The protein below binds the small molecule below.
Small molecule (SMILES): O=C(O)CCNc1cc(N2CCc3ccccc3CC2)nc(-c2ccccn2)n1

Binding-site contacts:
Ligand atom C20 contacts residue GOL1 of chain 1.F at 3.5 Å.
Ligand atom N5 contacts residue TYR214 of chain 1.A at 3.7 Å.
Ligand atom C14 contacts residue ALA153 of chain 1.A at 3.6 Å (hydrophobic).
Ligand atom N4 contacts residue GLU227 of chain 1.A at 3.4 Å (salt-bridge).
Ligand atom N4 contacts residue MN1 of chain 1.C at 2.2 Å.
Ligand atom O1 contacts residue TYR214 of chain 1.A at 3.6 Å.
Ligand atom N1 contacts residue MN1 of chain 1.C at 3.4 Å.
Ligand atom N3 contacts residue MN1 of chain 1.C at 2.3 Å.
Ligand atom C15 contacts residue GOL1 of chain 1.F at 3.6 Å.
Ligand atom C20 contacts residue ARG75 of chain 1.A at 3.6 Å.
Ligand atom O1 contacts residue TYR151 of chain 1.A at 2.3 Å (h-bond).
Ligand atom C4 contacts residue MN1 of chain 1.C at 3.2 Å.
Ligand atom O1 contacts residue LYS243 of chain 1.A at 3.4 Å (salt-bridge).
Ligand atom C8 contacts residue MN1 of chain 1.C at 3.1 Å.
Ligand atom C7 contacts residue MN1 of chain 1.C at 3.1 Å.
Ligand atom C1 contacts residue TYR214 of chain 1.A at 3.6 Å (hydrophobic).
Ligand atom C15 contacts residue ARG75 of chain 1.A at 3.7 Å.
Ligand atom C17 contacts residue DMS1 of chain 1.L at 3.6 Å.
Ligand atom C16 contacts residue GOL1 of chain 1.F at 3.7 Å.
Ligand atom O2 contacts residue LYS243 of chain 1.A at 3.2 Å (salt-bridge).
Ligand atom C12 contacts residue MN1 of chain 1.C at 3.2 Å.
Ligand atom O2 contacts residue ASN235 of chain 1.A at 2.9 Å (h-bond).
Ligand atom C6 contacts residue GOL1 of chain 1.F at 3.6 Å.
Ligand atom N4 contacts residue HIS225 of chain 1.A at 3.3 Å (h-bond).
Ligand atom C1 contacts residue LYS243 of chain 1.A at 3.7 Å.
Ligand atom C8 contacts residue GOL1 of chain 1.F at 3.6 Å.
Ligand atom C9 contacts residue GOL1 of chain 1.F at 3.7 Å.
Ligand atom C5 contacts residue TYR214 of chain 1.A at 3.7 Å (hydrophobic).
Ligand atom C7 contacts residue GOL1 of chain 1.F at 3.7 Å.
Ligand atom C3 contacts residue PHE222 of chain 1.A at 3.5 Å (hydrophobic).
Ligand atom C18 contacts residue GOL1 of chain 1.F at 3.6 Å.
Ligand atom C18 contacts residue LEU278 of chain 1.A at 3.5 Å (hydrophobic).
Ligand atom N3 contacts residue HIS225 of chain 1.A at 3.2 Å (h-bond).
Ligand atom C19 contacts residue GOL1 of chain 1.F at 3.4 Å.
Ligand atom N2 contacts residue GOL1 of chain 1.F at 3.7 Å.
Ligand atom C13 contacts residue TYR151 of chain 1.A at 3.5 Å (hydrophobic).
Ligand atom C22 contacts residue ASP154 of chain 1.A at 3.3 Å.
Ligand atom C14 contacts residue TYR151 of chain 1.A at 3.6 Å (hydrophobic).
Ligand atom C1 contacts residue TYR151 of chain 1.A at 3.5 Å (hydrophobic).
Ligand atom C12 contacts residue GLU227 of chain 1.A at 3.6 Å.

Sequence of chain 1.A:
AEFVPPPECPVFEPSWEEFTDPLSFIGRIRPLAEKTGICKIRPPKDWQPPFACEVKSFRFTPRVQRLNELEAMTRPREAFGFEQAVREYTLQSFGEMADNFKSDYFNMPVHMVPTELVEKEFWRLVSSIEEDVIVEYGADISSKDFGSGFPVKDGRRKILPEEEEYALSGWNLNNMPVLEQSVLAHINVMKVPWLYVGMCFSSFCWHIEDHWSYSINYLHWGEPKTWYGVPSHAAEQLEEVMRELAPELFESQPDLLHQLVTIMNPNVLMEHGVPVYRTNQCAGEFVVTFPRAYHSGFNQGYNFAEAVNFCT